A small-molecule ligand and the protein it binds are described below.
Small molecule (SMILES): Cc1nc(C)n2nc(CCc3nc(N4CCCC4)nn3C)nc2c1Cl

Binding-site contacts:
Ligand atom C11 contacts residue GLY279 of chain 1.B at 3.5 Å.
Ligand atom N16 contacts residue GLY279 of chain 1.B at 3.5 Å (h-bond).
Ligand atom C10 contacts residue PHE250 of chain 1.B at 3.8 Å (hydrophobic).
Ligand atom C11 contacts residue GLN280 of chain 1.B at 3.8 Å.
Ligand atom C12 contacts residue TYR247 of chain 1.B at 3.5 Å (hydrophobic).
Ligand atom C08 contacts residue PHE250 of chain 1.B at 3.8 Å (hydrophobic).
Ligand atom CL24 contacts residue GLN280 of chain 1.B at 3.5 Å.
Ligand atom N13 contacts residue GLY279 of chain 1.B at 3.6 Å.
Ligand atom N05 contacts residue PHE283 of chain 1.B at 3.4 Å.
Ligand atom C11 contacts residue PHE283 of chain 1.B at 3.6 Å (hydrophobic).
Ligand atom C04 contacts residue PHE283 of chain 1.B at 3.4 Å (hydrophobic).
Ligand atom C20 contacts residue LYS272 of chain 1.B at 3.7 Å.
Ligand atom N17 contacts residue MET267 of chain 1.B at 3.5 Å.
Ligand atom CL24 contacts residue ILE246 of chain 1.B at 3.7 Å.
Ligand atom N09 contacts residue PHE283 of chain 1.B at 3.6 Å.
Ligand atom N01 contacts residue PHE283 of chain 1.B at 3.6 Å.
Ligand atom N09 contacts residue PHE250 of chain 1.B at 3.5 Å.
Ligand atom C03 contacts residue ILE246 of chain 1.B at 3.6 Å (hydrophobic).
Ligand atom C20 contacts residue VAL276 of chain 1.B at 3.8 Å (hydrophobic).
Ligand atom C12 contacts residue GLY279 of chain 1.B at 3.3 Å.
Ligand atom C23 contacts residue VAL232 of chain 1.B at 3.8 Å (hydrophobic).
Ligand atom N07 contacts residue GLN280 of chain 1.B at 3.2 Å (h-bond).
Ligand atom C02 contacts residue PHE283 of chain 1.B at 3.7 Å (hydrophobic).
Ligand atom C20 contacts residue GLU275 of chain 1.B at 3.4 Å.
Ligand atom N01 contacts residue LEU229 of chain 1.B at 3.4 Å.
Ligand atom C19 contacts residue GLU275 of chain 1.B at 3.8 Å.
Ligand atom C03 contacts residue PHE283 of chain 1.B at 3.5 Å (hydrophobic).
Ligand atom C06 contacts residue PHE283 of chain 1.B at 3.6 Å (hydrophobic).
Ligand atom C02 contacts residue ILE246 of chain 1.B at 3.7 Å (hydrophobic).
Ligand atom N13 contacts residue TYR247 of chain 1.B at 2.8 Å (h-bond).
Ligand atom C14 contacts residue GLY279 of chain 1.B at 3.5 Å.
Ligand atom C21 contacts residue TYR247 of chain 1.B at 3.8 Å (hydrophobic).
Ligand atom C10 contacts residue MET267 of chain 1.B at 3.7 Å (hydrophobic).
Ligand atom C23 contacts residue ILE246 of chain 1.B at 3.8 Å (hydrophobic).
Ligand atom C11 contacts residue TYR247 of chain 1.B at 3.6 Å (hydrophobic).
Ligand atom C14 contacts residue MET267 of chain 1.B at 3.7 Å (hydrophobic).
Ligand atom C10 contacts residue TYR247 of chain 1.B at 3.7 Å (hydrophobic).
Ligand atom C23 contacts residue LEU229 of chain 1.B at 3.8 Å (hydrophobic).
Ligand atom CL24 contacts residue VAL232 of chain 1.B at 3.8 Å.
Ligand atom N15 contacts residue GLY279 of chain 1.B at 3.8 Å.

Sequence of chain 1.B:
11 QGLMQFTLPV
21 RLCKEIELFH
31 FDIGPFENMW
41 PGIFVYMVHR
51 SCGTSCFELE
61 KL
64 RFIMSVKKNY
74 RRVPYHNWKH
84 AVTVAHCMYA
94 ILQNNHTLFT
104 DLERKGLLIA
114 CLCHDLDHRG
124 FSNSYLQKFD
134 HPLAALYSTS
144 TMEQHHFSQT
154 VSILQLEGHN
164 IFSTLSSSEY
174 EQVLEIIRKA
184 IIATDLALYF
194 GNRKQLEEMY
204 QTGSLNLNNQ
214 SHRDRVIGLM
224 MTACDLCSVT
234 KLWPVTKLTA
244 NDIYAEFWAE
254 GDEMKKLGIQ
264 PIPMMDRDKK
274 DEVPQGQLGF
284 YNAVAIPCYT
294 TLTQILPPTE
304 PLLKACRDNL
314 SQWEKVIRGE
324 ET